Binding-site contacts:
Ligand atom C1 contacts residue ASN275 of chain 1.D at 1.7 Å.
Ligand atom C6 contacts residue ASN275 of chain 1.D at 4.2 Å.
Ligand atom C3 contacts residue GLY273 of chain 1.D at 4.2 Å.
Ligand atom C7 contacts residue VAL274 of chain 1.D at 4.4 Å (hydrophobic).
Ligand atom N2 contacts residue GLY273 of chain 1.D at 4.0 Å.
Ligand atom O3 contacts residue GLY273 of chain 1.D at 4.1 Å.
Ligand atom C2 contacts residue ASN275 of chain 1.D at 3.0 Å.
Ligand atom O3 contacts residue GLU250 of chain 1.D at 3.2 Å.
Ligand atom C2 contacts residue GLY273 of chain 1.D at 3.6 Å.
Ligand atom C3 contacts residue GLU250 of chain 1.D at 4.2 Å.
Ligand atom O6 contacts residue ASN275 of chain 1.D at 4.3 Å.
Ligand atom C8 contacts residue LEU394 of chain 1.D at 4.0 Å (hydrophobic).
Ligand atom C8 contacts residue ASN275 of chain 1.D at 3.1 Å.
Ligand atom O7 contacts residue VAL274 of chain 1.D at 3.3 Å (h-bond).
Ligand atom C7 contacts residue ASN275 of chain 1.D at 2.4 Å.
Ligand atom C3 contacts residue ASN275 of chain 1.D at 4.2 Å.
Ligand atom C7 contacts residue GLY273 of chain 1.D at 3.9 Å.
Ligand atom C4 contacts residue ASN275 of chain 1.D at 4.4 Å.
Ligand atom O5 contacts residue ASN275 of chain 1.D at 2.3 Å (h-bond).
Ligand atom O7 contacts residue ASN275 of chain 1.D at 2.1 Å (h-bond).
Ligand atom O7 contacts residue GLY273 of chain 1.D at 3.1 Å (h-bond).
Ligand atom C5 contacts residue ASN275 of chain 1.D at 3.7 Å.
Ligand atom N2 contacts residue ASN275 of chain 1.D at 3.1 Å (h-bond).

Sequence of chain 1.D:
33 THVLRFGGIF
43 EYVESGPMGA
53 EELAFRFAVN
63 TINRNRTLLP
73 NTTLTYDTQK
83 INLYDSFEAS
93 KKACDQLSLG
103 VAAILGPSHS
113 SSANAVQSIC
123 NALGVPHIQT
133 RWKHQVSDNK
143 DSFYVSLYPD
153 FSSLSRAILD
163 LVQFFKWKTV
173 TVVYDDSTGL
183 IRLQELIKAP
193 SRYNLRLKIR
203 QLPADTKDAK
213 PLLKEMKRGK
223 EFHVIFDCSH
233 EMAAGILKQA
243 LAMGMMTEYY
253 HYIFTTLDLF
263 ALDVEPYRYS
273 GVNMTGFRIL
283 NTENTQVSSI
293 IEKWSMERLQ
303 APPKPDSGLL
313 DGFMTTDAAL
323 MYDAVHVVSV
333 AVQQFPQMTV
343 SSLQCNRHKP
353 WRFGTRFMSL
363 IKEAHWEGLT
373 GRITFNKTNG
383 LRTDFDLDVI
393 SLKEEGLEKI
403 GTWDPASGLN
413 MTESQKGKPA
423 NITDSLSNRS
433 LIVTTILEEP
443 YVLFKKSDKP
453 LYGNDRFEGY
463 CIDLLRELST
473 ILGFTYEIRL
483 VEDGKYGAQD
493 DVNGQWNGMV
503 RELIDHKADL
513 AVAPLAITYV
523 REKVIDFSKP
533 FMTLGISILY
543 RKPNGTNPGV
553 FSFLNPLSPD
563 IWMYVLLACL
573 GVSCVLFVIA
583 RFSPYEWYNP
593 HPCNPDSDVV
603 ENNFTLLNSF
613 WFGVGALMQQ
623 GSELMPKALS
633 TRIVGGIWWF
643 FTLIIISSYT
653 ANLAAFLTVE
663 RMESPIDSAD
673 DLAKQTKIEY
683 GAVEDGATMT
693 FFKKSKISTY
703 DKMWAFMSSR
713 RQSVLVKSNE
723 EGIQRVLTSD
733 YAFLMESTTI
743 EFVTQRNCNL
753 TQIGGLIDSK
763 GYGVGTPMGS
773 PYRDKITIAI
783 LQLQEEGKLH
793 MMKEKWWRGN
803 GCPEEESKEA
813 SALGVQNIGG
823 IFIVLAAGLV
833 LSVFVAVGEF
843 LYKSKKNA

This protein binds this small molecule.
Small molecule (SMILES): CC(=O)N[C@@H]1[C@@H](O)[C@H](O)[C@@H](CO)O[C@H]1O